A protein and the small-molecule ligand that binds it are described below.
Small molecule (SMILES): CC(=O)N1C[C@H](O)C[C@H]1C(=O)N1C[C@H](O)C[C@H]1C(=O)NCc1ccc(-c2scnc2C)cc1

Binding-site contacts:
Ligand atom CBE contacts residue TRP37 of chain 1.I at 3.8 Å (hydrophobic).
Ligand atom CG contacts residue HIS64 of chain 1.I at 3.7 Å.
Ligand atom OAC contacts residue PHE40 of chain 1.I at 3.9 Å.
Ligand atom CB contacts residue SER60 of chain 1.I at 3.8 Å.
Ligand atom NAS contacts residue HIS59 of chain 1.I at 2.7 Å (h-bond).
Ligand atom CB contacts residue HIS59 of chain 1.I at 3.4 Å.
Ligand atom CD2 contacts residue TRP37 of chain 1.I at 3.5 Å (hydrophobic).
Ligand atom CG contacts residue TRP66 of chain 1.I at 3.5 Å (hydrophobic).
Ligand atom C contacts residue TYR47 of chain 1.I at 3.6 Å (hydrophobic).
Ligand atom OD1 contacts residue TYR61 of chain 1.I at 3.5 Å.
Ligand atom CAZ contacts residue TYR47 of chain 1.I at 3.8 Å (hydrophobic).
Ligand atom OAG contacts residue TRP37 of chain 1.I at 3.8 Å.
Ligand atom CAM contacts residue HIS59 of chain 1.I at 3.7 Å.
Ligand atom CA contacts residue HIS59 of chain 1.I at 3.3 Å.
Ligand atom CAL contacts residue PRO48 of chain 1.I at 3.2 Å (hydrophobic).
Ligand atom OAC contacts residue TYR61 of chain 1.I at 3.5 Å.
Ligand atom OD1 contacts residue HIS64 of chain 1.I at 2.8 Å (h-bond).
Ligand atom NAR contacts residue PRO48 of chain 1.I at 3.8 Å.
Ligand atom CA contacts residue TYR47 of chain 1.I at 3.9 Å (hydrophobic).
Ligand atom C contacts residue HIS59 of chain 1.I at 3.5 Å.
Ligand atom CBA contacts residue ILE58 of chain 1.I at 3.7 Å (hydrophobic).
Ligand atom CAO contacts residue TYR47 of chain 1.I at 3.4 Å (hydrophobic).
Ligand atom CAH contacts residue HIS59 of chain 1.I at 3.6 Å.
Ligand atom CAZ contacts residue ILE58 of chain 1.I at 3.9 Å (hydrophobic).
Ligand atom SAT contacts residue PHE25 of chain 1.I at 3.7 Å.
Ligand atom CAH contacts residue ILE58 of chain 1.I at 3.9 Å (hydrophobic).
Ligand atom OD1 contacts residue SER60 of chain 1.I at 2.6 Å (h-bond).
Ligand atom O contacts residue TYR47 of chain 1.I at 2.8 Å (h-bond).
Ligand atom CAO contacts residue TRP37 of chain 1.I at 3.8 Å (hydrophobic).
Ligand atom CG contacts residue SER60 of chain 1.I at 3.5 Å.
Ligand atom CD2 contacts residue TYR47 of chain 1.I at 3.3 Å (hydrophobic).
Ligand atom CAJ contacts residue TYR47 of chain 1.I at 3.9 Å (hydrophobic).
Ligand atom OAC contacts residue HIS64 of chain 1.I at 3.7 Å.
Ligand atom SAT contacts residue TYR47 of chain 1.I at 3.8 Å.
Ligand atom CAJ contacts residue ILE58 of chain 1.I at 3.4 Å (hydrophobic).
Ligand atom NAR contacts residue ARG56 of chain 1.I at 3.0 Å (salt-bridge).
Ligand atom CB contacts residue TYR47 of chain 1.I at 3.8 Å (hydrophobic).
Ligand atom CAL contacts residue ARG56 of chain 1.I at 3.8 Å.
Ligand atom CB contacts residue TRP66 of chain 1.I at 3.5 Å (hydrophobic).
Ligand atom N contacts residue TYR47 of chain 1.I at 3.4 Å (h-bond).

Sequence of chain 1.I:
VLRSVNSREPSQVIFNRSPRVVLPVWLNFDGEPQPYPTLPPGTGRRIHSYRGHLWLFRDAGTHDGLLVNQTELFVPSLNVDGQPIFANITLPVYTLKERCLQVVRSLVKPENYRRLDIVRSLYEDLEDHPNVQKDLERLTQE